This small molecule binds to this protein.
Small molecule (SMILES): CC(=O)N[C@@H]1[C@@H](O)[C@H](O)[C@@H](CO)O[C@H]1O

Sequence of chain 1.B:
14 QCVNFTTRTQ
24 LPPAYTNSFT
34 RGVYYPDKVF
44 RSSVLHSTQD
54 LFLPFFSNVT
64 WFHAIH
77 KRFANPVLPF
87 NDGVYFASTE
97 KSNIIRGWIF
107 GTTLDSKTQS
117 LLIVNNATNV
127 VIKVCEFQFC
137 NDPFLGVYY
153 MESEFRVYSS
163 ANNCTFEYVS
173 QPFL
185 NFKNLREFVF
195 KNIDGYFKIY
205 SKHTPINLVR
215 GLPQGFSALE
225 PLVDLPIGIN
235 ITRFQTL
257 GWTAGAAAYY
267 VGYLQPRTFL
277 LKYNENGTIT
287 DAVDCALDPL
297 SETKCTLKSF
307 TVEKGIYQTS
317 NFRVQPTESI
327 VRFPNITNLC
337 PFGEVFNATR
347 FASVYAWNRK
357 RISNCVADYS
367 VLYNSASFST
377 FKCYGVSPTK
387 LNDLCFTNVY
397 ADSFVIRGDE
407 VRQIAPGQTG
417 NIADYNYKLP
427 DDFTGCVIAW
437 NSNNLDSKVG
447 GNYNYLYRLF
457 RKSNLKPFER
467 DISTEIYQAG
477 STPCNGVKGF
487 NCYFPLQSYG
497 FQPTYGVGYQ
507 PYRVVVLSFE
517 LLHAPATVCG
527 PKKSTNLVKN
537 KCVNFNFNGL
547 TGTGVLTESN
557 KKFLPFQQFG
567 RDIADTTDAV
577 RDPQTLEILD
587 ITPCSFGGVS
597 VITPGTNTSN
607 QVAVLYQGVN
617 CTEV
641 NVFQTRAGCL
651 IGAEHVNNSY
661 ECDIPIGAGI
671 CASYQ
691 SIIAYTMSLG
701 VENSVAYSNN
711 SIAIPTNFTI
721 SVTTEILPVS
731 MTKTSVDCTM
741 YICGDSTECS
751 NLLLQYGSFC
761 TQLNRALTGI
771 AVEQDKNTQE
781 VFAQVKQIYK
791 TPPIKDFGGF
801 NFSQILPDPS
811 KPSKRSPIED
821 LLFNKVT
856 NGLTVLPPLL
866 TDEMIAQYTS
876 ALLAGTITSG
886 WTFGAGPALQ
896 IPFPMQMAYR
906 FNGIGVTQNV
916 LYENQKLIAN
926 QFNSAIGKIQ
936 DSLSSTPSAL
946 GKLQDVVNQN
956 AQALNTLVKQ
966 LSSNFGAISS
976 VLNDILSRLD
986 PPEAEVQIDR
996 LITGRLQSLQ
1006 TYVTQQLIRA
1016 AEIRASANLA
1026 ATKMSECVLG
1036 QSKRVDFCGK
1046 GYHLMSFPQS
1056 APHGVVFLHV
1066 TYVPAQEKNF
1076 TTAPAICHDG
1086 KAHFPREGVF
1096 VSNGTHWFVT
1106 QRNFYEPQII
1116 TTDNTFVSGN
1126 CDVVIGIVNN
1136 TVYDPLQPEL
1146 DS

Sequence of chain 1.C:
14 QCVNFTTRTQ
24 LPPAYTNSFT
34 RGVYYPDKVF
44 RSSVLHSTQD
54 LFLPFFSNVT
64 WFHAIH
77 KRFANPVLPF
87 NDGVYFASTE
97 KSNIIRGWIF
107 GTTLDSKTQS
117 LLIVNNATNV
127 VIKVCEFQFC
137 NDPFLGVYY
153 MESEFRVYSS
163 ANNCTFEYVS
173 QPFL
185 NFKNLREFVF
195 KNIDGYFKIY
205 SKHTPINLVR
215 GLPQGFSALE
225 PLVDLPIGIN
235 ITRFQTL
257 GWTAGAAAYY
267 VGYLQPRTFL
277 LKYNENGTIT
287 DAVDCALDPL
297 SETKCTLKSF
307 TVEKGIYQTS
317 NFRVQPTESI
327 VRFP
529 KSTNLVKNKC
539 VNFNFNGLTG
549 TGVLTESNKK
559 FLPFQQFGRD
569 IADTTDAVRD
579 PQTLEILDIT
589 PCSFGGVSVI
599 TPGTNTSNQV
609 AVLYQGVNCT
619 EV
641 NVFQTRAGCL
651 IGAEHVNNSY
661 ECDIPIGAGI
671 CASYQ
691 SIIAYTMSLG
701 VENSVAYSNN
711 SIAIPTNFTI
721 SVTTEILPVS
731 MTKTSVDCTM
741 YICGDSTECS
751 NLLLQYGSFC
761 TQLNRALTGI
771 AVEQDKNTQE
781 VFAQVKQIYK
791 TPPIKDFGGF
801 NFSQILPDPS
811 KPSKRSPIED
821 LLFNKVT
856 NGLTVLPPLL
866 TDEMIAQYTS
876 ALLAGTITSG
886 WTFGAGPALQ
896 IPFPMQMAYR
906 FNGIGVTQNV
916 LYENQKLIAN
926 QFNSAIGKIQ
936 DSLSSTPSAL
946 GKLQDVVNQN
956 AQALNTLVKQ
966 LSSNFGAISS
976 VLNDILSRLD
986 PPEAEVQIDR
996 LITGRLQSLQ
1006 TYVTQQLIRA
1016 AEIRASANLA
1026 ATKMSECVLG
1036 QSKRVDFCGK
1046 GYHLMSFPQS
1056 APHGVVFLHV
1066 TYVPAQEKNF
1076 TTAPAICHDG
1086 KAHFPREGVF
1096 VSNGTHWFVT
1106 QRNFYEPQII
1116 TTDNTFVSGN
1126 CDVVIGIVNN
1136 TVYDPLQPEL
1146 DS

Binding-site contacts:
Ligand atom N2 contacts residue ASN280 of chain 1.C at 4.3 Å.
Ligand atom C7 contacts residue ASN282 of chain 1.C at 3.5 Å.
Ligand atom C7 contacts residue GLU281 of chain 1.C at 3.5 Å.
Ligand atom C4 contacts residue ASN282 of chain 1.C at 4.2 Å.
Ligand atom C8 contacts residue GLU281 of chain 1.C at 3.4 Å.
Ligand atom N2 contacts residue GLU281 of chain 1.C at 2.8 Å (salt-bridge).
Ligand atom O6 contacts residue ASN282 of chain 1.C at 4.4 Å.
Ligand atom C8 contacts residue ASN280 of chain 1.C at 3.5 Å.
Ligand atom O7 contacts residue ASN280 of chain 1.C at 4.0 Å.
Ligand atom C2 contacts residue ASN282 of chain 1.C at 2.5 Å.
Ligand atom C7 contacts residue ASN280 of chain 1.C at 3.8 Å.
Ligand atom C3 contacts residue ASN282 of chain 1.C at 3.8 Å.
Ligand atom O7 contacts residue ASN282 of chain 1.C at 3.7 Å.
Ligand atom O6 contacts residue LYS558 of chain 1.B at 3.7 Å.
Ligand atom C2 contacts residue GLU281 of chain 1.C at 3.7 Å.
Ligand atom C1 contacts residue ASN282 of chain 1.C at 1.4 Å.
Ligand atom C3 contacts residue GLU281 of chain 1.C at 4.1 Å.
Ligand atom N2 contacts residue ASN282 of chain 1.C at 2.9 Å (h-bond).
Ligand atom O5 contacts residue ASN282 of chain 1.C at 2.4 Å (h-bond).
Ligand atom C5 contacts residue ASN282 of chain 1.C at 3.7 Å.
Ligand atom C1 contacts residue GLU281 of chain 1.C at 3.9 Å.